The small molecule below binds the protein below.
Small molecule (SMILES): Nc1ncnc2c1ncn2[C@@H]1O[C@H](COP(=O)(O)OP(=O)(O)OP(O)(O)=S)[C@@H](O)[C@H]1O

Sequence of chain 1.H:
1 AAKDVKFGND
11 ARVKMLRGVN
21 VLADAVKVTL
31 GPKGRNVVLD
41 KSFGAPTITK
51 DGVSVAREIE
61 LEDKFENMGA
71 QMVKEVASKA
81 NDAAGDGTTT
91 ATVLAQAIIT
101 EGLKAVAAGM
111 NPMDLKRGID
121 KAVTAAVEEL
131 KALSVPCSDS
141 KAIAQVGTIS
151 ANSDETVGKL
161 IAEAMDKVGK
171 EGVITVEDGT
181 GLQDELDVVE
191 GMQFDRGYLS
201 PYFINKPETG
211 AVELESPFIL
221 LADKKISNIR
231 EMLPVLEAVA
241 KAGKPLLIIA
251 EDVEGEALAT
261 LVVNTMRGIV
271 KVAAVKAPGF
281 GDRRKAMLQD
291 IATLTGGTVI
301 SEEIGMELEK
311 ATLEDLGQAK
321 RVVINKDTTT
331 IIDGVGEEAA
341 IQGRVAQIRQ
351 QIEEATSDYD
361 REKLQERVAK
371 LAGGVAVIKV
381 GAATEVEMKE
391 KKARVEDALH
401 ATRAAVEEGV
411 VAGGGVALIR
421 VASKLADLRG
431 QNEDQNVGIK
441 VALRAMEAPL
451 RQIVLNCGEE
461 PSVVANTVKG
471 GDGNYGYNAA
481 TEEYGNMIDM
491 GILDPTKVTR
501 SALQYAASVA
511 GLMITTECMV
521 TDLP

Binding-site contacts:
Ligand atom N6 contacts residue ALA480 of chain 1.H at 3.5 Å.
Ligand atom C5 contacts residue PRO32 of chain 1.H at 3.6 Å (hydrophobic).
Ligand atom O2A contacts residue MG1 of chain 1.FB at 2.1 Å.
Ligand atom N6 contacts residue ILE492 of chain 1.H at 3.5 Å.
Ligand atom O1B contacts residue GLY87 of chain 1.H at 3.2 Å (h-bond).
Ligand atom O3A contacts residue THR89 of chain 1.H at 3.6 Å (h-bond).
Ligand atom O3B contacts residue THR89 of chain 1.H at 3.2 Å (h-bond).
Ligand atom S1G contacts residue ASP51 of chain 1.H at 3.4 Å (salt-bridge).
Ligand atom O2B contacts residue THR90 of chain 1.H at 2.7 Å (h-bond).
Ligand atom O2G contacts residue MG1 of chain 1.FB at 2.1 Å.
Ligand atom O1B contacts residue ASP86 of chain 1.H at 2.8 Å (salt-bridge).
Ligand atom O2' contacts residue GLY413 of chain 1.H at 3.4 Å.
Ligand atom O3G contacts residue GLY52 of chain 1.H at 3.5 Å (h-bond).
Ligand atom O2B contacts residue GLY87 of chain 1.H at 3.2 Å.
Ligand atom O3' contacts residue ASP494 of chain 1.H at 2.8 Å (salt-bridge).
Ligand atom C2 contacts residue ALA479 of chain 1.H at 3.4 Å (hydrophobic).
Ligand atom O2' contacts residue ASP494 of chain 1.H at 2.9 Å (salt-bridge).
Ligand atom O1B contacts residue MG1 of chain 1.FB at 2.2 Å.
Ligand atom O1A contacts residue TL1 of chain 1.DB at 3.0 Å.
Ligand atom O1A contacts residue GLY31 of chain 1.H at 3.4 Å (h-bond).
Ligand atom N6 contacts residue ASN478 of chain 1.H at 2.8 Å (h-bond).
Ligand atom O1A contacts residue THR29 of chain 1.H at 3.5 Å (h-bond).
Ligand atom O3B contacts residue THR88 of chain 1.H at 3.3 Å (h-bond).
Ligand atom N1 contacts residue ALA479 of chain 1.H at 2.7 Å (h-bond).
Ligand atom N3 contacts residue GLY414 of chain 1.H at 3.6 Å.
Ligand atom C2 contacts residue TYR477 of chain 1.H at 3.4 Å (hydrophobic).
Ligand atom PB contacts residue MG1 of chain 1.FB at 3.3 Å.
Ligand atom C6 contacts residue PRO32 of chain 1.H at 3.6 Å (hydrophobic).
Ligand atom C2' contacts residue ASP494 of chain 1.H at 3.3 Å.
Ligand atom O2B contacts residue THR88 of chain 1.H at 3.3 Å (h-bond).
Ligand atom O3G contacts residue TL1 of chain 1.DB at 2.8 Å.
Ligand atom N1 contacts residue ASN478 of chain 1.H at 3.5 Å.
Ligand atom O5' contacts residue GLY31 of chain 1.H at 3.5 Å (h-bond).
Ligand atom PA contacts residue MG1 of chain 1.FB at 3.4 Å.
Ligand atom PG contacts residue MG1 of chain 1.FB at 3.4 Å.
Ligand atom C3' contacts residue ASP494 of chain 1.H at 3.2 Å.
Ligand atom O3G contacts residue THR89 of chain 1.H at 3.4 Å (h-bond).
Ligand atom O2' contacts residue GLY414 of chain 1.H at 2.5 Å (h-bond).
Ligand atom O2B contacts residue THR89 of chain 1.H at 3.0 Å (h-bond).
Ligand atom S1G contacts residue THR88 of chain 1.H at 3.2 Å (h-bond).